This small molecule binds to this protein.
Small molecule (SMILES): CC(=O)N[C@H]1[C@H](O[C@H]2[C@H](O)[C@@H](NC(C)=O)CO[C@@H]2CO)O[C@H](CO)[C@@H](O)[C@@H]1O

Sequence of chain 1.A:
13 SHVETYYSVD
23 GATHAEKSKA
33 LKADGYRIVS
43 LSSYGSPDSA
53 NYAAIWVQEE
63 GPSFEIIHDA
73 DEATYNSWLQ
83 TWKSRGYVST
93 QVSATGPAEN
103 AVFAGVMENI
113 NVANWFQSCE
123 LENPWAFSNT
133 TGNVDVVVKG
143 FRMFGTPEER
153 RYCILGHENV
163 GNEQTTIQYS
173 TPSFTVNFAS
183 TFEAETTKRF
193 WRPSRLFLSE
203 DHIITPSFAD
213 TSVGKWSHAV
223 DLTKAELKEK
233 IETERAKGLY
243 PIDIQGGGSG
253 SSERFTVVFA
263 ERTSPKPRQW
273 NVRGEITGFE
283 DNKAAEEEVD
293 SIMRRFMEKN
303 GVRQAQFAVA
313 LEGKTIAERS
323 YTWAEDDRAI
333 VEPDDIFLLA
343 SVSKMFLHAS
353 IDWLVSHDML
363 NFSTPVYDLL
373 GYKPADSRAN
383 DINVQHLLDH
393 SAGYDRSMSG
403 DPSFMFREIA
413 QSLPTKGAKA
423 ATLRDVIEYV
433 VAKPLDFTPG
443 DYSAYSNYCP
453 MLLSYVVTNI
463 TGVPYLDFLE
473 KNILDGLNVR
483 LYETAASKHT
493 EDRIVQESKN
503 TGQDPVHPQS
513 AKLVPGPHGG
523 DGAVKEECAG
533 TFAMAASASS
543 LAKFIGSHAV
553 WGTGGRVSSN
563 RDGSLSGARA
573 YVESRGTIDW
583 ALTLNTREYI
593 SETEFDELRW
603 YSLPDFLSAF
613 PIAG

Binding-site contacts:
Ligand atom C8 contacts residue LEU362 of chain 1.A at 4.0 Å (hydrophobic).
Ligand atom O7 contacts residue THR366 of chain 1.A at 3.2 Å (h-bond).
Ligand atom C5 contacts residue ASN363 of chain 1.A at 3.6 Å.
Ligand atom C3 contacts residue ASN363 of chain 1.A at 3.8 Å.
Ligand atom C2 contacts residue ASN363 of chain 1.A at 2.4 Å.
Ligand atom C7 contacts residue ASN363 of chain 1.A at 3.6 Å.
Ligand atom O7 contacts residue ASN363 of chain 1.A at 3.7 Å.
Ligand atom N2 contacts residue THR366 of chain 1.A at 4.3 Å.
Ligand atom C8 contacts residue MET361 of chain 1.A at 3.9 Å (hydrophobic).
Ligand atom C7 contacts residue THR366 of chain 1.A at 3.6 Å.
Ligand atom O5 contacts residue ASN363 of chain 1.A at 2.3 Å (h-bond).
Ligand atom C4 contacts residue ASN363 of chain 1.A at 4.1 Å.
Ligand atom N2 contacts residue ASN363 of chain 1.A at 2.9 Å (h-bond).
Ligand atom C1 contacts residue ASN363 of chain 1.A at 1.4 Å.
Ligand atom C8 contacts residue THR366 of chain 1.A at 4.2 Å.